Binding-site contacts:
Ligand atom C19 contacts residue ASP151 of chain 1.A at 3.7 Å.
Ligand atom C27 contacts residue MET61 of chain 1.A at 3.6 Å (hydrophobic).
Ligand atom C32 contacts residue CYS93 of chain 1.A at 2.1 Å (hydrophobic).
Ligand atom C25 contacts residue PHE152 of chain 1.A at 3.7 Å (hydrophobic).
Ligand atom N7 contacts residue ALA40 of chain 1.A at 3.4 Å.
Ligand atom C5 contacts residue LEU140 of chain 1.A at 3.5 Å (hydrophobic).
Ligand atom C20 contacts residue THR86 of chain 1.A at 3.6 Å.
Ligand atom C17 contacts residue SER150 of chain 1.A at 3.5 Å.
Ligand atom C27 contacts residue ASP151 of chain 1.A at 3.7 Å.
Ligand atom C18 contacts residue ASP151 of chain 1.A at 3.2 Å.
Ligand atom N13 contacts residue CYS93 of chain 1.A at 3.4 Å.
Ligand atom C28 contacts residue ASP151 of chain 1.A at 3.5 Å.
Ligand atom C24 contacts residue SER150 of chain 1.A at 3.6 Å.
Ligand atom C26 contacts residue MET61 of chain 1.A at 3.6 Å (hydrophobic).
Ligand atom C23 contacts residue ASP151 of chain 1.A at 3.3 Å.
Ligand atom C4 contacts residue ALA40 of chain 1.A at 3.4 Å (hydrophobic).
Ligand atom O22 contacts residue ASP151 of chain 1.A at 3.4 Å (salt-bridge).
Ligand atom C19 contacts residue LYS42 of chain 1.A at 3.4 Å.
Ligand atom O22 contacts residue LYS42 of chain 1.A at 3.1 Å.
Ligand atom C17 contacts residue LEU140 of chain 1.A at 3.6 Å (hydrophobic).
Ligand atom N7 contacts residue LEU140 of chain 1.A at 3.7 Å.
Ligand atom C14 contacts residue CYS93 of chain 1.A at 3.1 Å (hydrophobic).
Ligand atom N7 contacts residue THR86 of chain 1.A at 2.9 Å (h-bond).
Ligand atom N3 contacts residue ALA40 of chain 1.A at 3.7 Å.
Ligand atom C18 contacts residue SER150 of chain 1.A at 3.3 Å.
Ligand atom N7 contacts residue GLU87 of chain 1.A at 2.8 Å (salt-bridge).
Ligand atom C21 contacts residue THR86 of chain 1.A at 3.3 Å.
Ligand atom O30 contacts residue CYS93 of chain 1.A at 3.3 Å (h-bond).
Ligand atom C18 contacts residue LYS42 of chain 1.A at 3.6 Å.
Ligand atom C31 contacts residue CYS93 of chain 1.A at 2.6 Å (hydrophobic).
Ligand atom C4 contacts residue LEU140 of chain 1.A at 3.5 Å (hydrophobic).
Ligand atom N8 contacts residue VAL28 of chain 1.A at 3.6 Å.
Ligand atom C26 contacts residue ASP151 of chain 1.A at 3.6 Å.
Ligand atom C29 contacts residue CYS93 of chain 1.A at 3.0 Å (hydrophobic).
Ligand atom N3 contacts residue MET89 of chain 1.A at 3.2 Å (h-bond).
Ligand atom C25 contacts residue ASP151 of chain 1.A at 3.4 Å.
Ligand atom C2 contacts residue MET89 of chain 1.A at 3.4 Å (hydrophobic).
Ligand atom O30 contacts residue ASN96 of chain 1.A at 3.4 Å (h-bond).
Ligand atom N1 contacts residue LEU20 of chain 1.A at 3.7 Å.
Ligand atom C31 contacts residue ARG137 of chain 1.A at 3.5 Å.

Sequence of chain 1.A:
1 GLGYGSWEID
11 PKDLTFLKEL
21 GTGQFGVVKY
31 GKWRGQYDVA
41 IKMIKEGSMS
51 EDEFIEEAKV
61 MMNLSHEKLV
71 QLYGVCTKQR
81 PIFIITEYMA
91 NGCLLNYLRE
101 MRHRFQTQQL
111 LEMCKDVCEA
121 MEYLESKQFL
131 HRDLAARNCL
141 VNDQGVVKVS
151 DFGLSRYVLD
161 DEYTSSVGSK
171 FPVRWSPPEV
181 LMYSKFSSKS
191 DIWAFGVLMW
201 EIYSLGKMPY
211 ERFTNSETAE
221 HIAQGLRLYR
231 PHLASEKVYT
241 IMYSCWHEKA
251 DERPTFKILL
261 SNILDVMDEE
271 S

The protein below binds the small molecule below.
Small molecule (SMILES): C=CC(=O)N1CCC(CNc2ncnc(N)c2-c2ccc(Oc3ccccc3)cc2)CC1